A small-molecule ligand and the protein it binds are described below.
Small molecule (SMILES): CC(=O)N[C@@H]1[C@@H](O[C@@H]2O[C@H](C(=O)O)[C@@H](O[C@@H]3O[C@H](CO)[C@@H](O)[C@H](O[C@@H]4OC(C(=O)O)=C[C@H](O)[C@H]4O)[C@H]3NC(C)=O)[C@H](O)[C@H]2O)[C@H](O)[C@@H](CO)O[C@H]1O

Sequence of chain 1.B:
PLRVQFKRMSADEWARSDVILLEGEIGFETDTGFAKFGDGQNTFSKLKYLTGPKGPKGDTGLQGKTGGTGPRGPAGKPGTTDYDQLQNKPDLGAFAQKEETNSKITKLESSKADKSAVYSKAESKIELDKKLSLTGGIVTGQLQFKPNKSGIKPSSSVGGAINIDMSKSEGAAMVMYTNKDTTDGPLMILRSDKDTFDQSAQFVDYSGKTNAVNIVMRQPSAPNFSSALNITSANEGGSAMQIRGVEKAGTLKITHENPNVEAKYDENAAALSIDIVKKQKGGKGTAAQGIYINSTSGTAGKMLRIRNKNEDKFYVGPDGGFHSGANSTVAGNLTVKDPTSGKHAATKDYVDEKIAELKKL

Sequence of chain 1.A:
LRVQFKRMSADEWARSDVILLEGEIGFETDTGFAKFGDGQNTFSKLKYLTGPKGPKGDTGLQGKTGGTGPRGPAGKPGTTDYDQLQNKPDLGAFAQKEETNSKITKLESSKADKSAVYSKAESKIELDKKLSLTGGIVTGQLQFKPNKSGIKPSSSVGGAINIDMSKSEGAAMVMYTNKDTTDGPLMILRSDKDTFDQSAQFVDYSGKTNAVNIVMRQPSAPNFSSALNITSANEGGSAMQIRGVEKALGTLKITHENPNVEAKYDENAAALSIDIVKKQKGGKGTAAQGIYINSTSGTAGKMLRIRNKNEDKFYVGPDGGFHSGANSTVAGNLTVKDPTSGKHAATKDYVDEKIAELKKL

Sequence of chain 1.C:
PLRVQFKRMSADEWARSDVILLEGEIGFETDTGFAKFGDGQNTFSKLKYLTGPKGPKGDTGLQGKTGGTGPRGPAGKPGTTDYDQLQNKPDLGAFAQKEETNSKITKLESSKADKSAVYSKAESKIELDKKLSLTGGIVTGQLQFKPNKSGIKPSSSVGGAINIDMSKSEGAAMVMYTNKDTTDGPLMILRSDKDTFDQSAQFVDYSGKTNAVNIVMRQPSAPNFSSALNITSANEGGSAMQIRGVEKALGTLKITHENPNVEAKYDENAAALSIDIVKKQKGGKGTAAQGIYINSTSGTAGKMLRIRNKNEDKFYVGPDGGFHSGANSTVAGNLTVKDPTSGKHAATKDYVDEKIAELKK

Binding-site contacts:
Ligand atom O2 contacts residue ARG311 of chain 1.C at 3.2 Å (salt-bridge).
Ligand atom C3 contacts residue GLN295 of chain 1.A at 3.8 Å.
Ligand atom C5 contacts residue LEU255 of chain 1.C at 3.4 Å (hydrophobic).
Ligand atom O7 contacts residue LEU255 of chain 1.C at 3.5 Å.
Ligand atom O4 contacts residue LEU255 of chain 1.C at 3.0 Å.
Ligand atom C5 contacts residue ASN274 of chain 1.B at 3.3 Å.
Ligand atom O3 contacts residue LEU255 of chain 1.C at 3.3 Å.
Ligand atom C2 contacts residue ARG313 of chain 1.C at 3.8 Å.
Ligand atom O4 contacts residue ARG311 of chain 1.C at 3.8 Å.
Ligand atom O4 contacts residue ARG313 of chain 1.C at 2.9 Å (salt-bridge).
Ligand atom O7 contacts residue SER279 of chain 1.B at 3.7 Å.
Ligand atom C4 contacts residue ARG313 of chain 1.C at 3.7 Å.
Ligand atom C2 contacts residue ARG311 of chain 1.C at 3.5 Å.
Ligand atom C6 contacts residue ASN274 of chain 1.B at 3.3 Å.
Ligand atom C2 contacts residue TYR298 of chain 1.A at 3.6 Å (hydrophobic).
Ligand atom C6 contacts residue LEU255 of chain 1.C at 3.9 Å (hydrophobic).
Ligand atom O5 contacts residue LEU255 of chain 1.C at 3.7 Å.
Ligand atom C5 contacts residue ARG313 of chain 1.C at 3.8 Å.
Ligand atom O5 contacts residue ARG313 of chain 1.C at 2.9 Å (salt-bridge).
Ligand atom C8 contacts residue TYR298 of chain 1.A at 3.4 Å (hydrophobic).
Ligand atom O7 contacts residue ARG311 of chain 1.C at 3.1 Å (salt-bridge).
Ligand atom C7 contacts residue TYR298 of chain 1.A at 3.3 Å (hydrophobic).
Ligand atom O3 contacts residue ARG311 of chain 1.C at 2.9 Å (salt-bridge).
Ligand atom C6 contacts residue ARG313 of chain 1.C at 3.7 Å.
Ligand atom C1 contacts residue TYR298 of chain 1.A at 3.5 Å (hydrophobic).
Ligand atom O3 contacts residue GLN295 of chain 1.A at 2.9 Å (h-bond).
Ligand atom C1 contacts residue ARG313 of chain 1.C at 3.6 Å.
Ligand atom O4 contacts residue GLY256 of chain 1.C at 3.9 Å.
Ligand atom C4 contacts residue ARG311 of chain 1.C at 3.4 Å.
Ligand atom C1 contacts residue ARG311 of chain 1.C at 3.8 Å.
Ligand atom O5 contacts residue ASN274 of chain 1.B at 3.4 Å (h-bond).
Ligand atom O3 contacts residue ARG313 of chain 1.C at 3.6 Å.
Ligand atom O6A contacts residue ARG313 of chain 1.C at 2.5 Å (salt-bridge).
Ligand atom O3 contacts residue TYR298 of chain 1.A at 3.0 Å.
Ligand atom C4 contacts residue LEU255 of chain 1.C at 3.3 Å (hydrophobic).
Ligand atom N2 contacts residue TYR298 of chain 1.A at 2.8 Å (h-bond).
Ligand atom O2 contacts residue GLN295 of chain 1.A at 3.0 Å (h-bond).
Ligand atom C6 contacts residue ALA254 of chain 1.C at 3.7 Å (hydrophobic).
Ligand atom O3 contacts residue ASN274 of chain 1.B at 3.7 Å.
Ligand atom O6 contacts residue ASN274 of chain 1.B at 3.8 Å.